Binding-site contacts:
Ligand atom C1 contacts residue TYR170 of chain 1.K at 3.8 Å (hydrophobic).
Ligand atom C2 contacts residue MES1 of chain 1.NA at 3.8 Å.
Ligand atom C1 contacts residue THR1 of chain 1.K at 2.4 Å.
Ligand atom O contacts residue THR1 of chain 1.K at 3.6 Å.
Ligand atom C1 contacts residue SER131 of chain 1.K at 3.8 Å.
Ligand atom CB contacts residue GLY47 of chain 1.K at 3.4 Å.
Ligand atom CD1 contacts residue ALA49 of chain 1.K at 3.8 Å (hydrophobic).
Ligand atom C contacts residue THR21 of chain 1.K at 3.5 Å.
Ligand atom O contacts residue THR21 of chain 1.K at 3.4 Å (h-bond).
Ligand atom C3 contacts residue TYR170 of chain 1.K at 2.9 Å (hydrophobic).
Ligand atom O contacts residue THR21 of chain 1.K at 3.7 Å.
Ligand atom CG contacts residue LYS33 of chain 1.K at 3.8 Å.
Ligand atom N contacts residue GLY47 of chain 1.K at 3.0 Å (h-bond).
Ligand atom C3 contacts residue THR1 of chain 1.K at 2.4 Å.
Ligand atom C2 contacts residue TYR170 of chain 1.K at 3.5 Å (hydrophobic).
Ligand atom CD contacts residue ASP126 of chain 1.L at 3.5 Å.
Ligand atom C contacts residue MES1 of chain 1.NA at 3.7 Å.
Ligand atom CA contacts residue THR21 of chain 1.K at 3.2 Å.
Ligand atom CB contacts residue GLY47 of chain 1.K at 3.9 Å.
Ligand atom O contacts residue MES1 of chain 1.NA at 2.8 Å (h-bond).
Ligand atom O contacts residue GLY47 of chain 1.K at 3.3 Å (h-bond).
Ligand atom O contacts residue THR1 of chain 1.K at 2.2 Å (h-bond).
Ligand atom CG contacts residue THR1 of chain 1.K at 3.7 Å.
Ligand atom O contacts residue ALA20 of chain 1.K at 3.5 Å.
Ligand atom CH3 contacts residue ASP126 of chain 1.L at 3.9 Å.
Ligand atom C2 contacts residue THR1 of chain 1.K at 1.5 Å.
Ligand atom C contacts residue LYS33 of chain 1.K at 3.7 Å.
Ligand atom O contacts residue ALA49 of chain 1.K at 3.5 Å (h-bond).
Ligand atom N contacts residue THR1 of chain 1.K at 3.6 Å.
Ligand atom CB contacts residue THR1 of chain 1.K at 2.7 Å.
Ligand atom C3 contacts residue LYS33 of chain 1.K at 3.6 Å.
Ligand atom CA contacts residue GLY47 of chain 1.K at 3.9 Å.
Ligand atom N contacts residue THR21 of chain 1.K at 2.9 Å (h-bond).
Ligand atom C1 contacts residue MES1 of chain 1.NA at 3.4 Å.
Ligand atom C3 contacts residue ARG19 of chain 1.K at 3.2 Å.
Ligand atom CA contacts residue GLY47 of chain 1.K at 3.2 Å.
Ligand atom CB contacts residue THR21 of chain 1.K at 3.8 Å.
Ligand atom CA contacts residue THR1 of chain 1.K at 2.4 Å.
Ligand atom C contacts residue GLY47 of chain 1.K at 3.4 Å.
Ligand atom C contacts residue THR1 of chain 1.K at 1.4 Å.

Sequence of chain 1.K:
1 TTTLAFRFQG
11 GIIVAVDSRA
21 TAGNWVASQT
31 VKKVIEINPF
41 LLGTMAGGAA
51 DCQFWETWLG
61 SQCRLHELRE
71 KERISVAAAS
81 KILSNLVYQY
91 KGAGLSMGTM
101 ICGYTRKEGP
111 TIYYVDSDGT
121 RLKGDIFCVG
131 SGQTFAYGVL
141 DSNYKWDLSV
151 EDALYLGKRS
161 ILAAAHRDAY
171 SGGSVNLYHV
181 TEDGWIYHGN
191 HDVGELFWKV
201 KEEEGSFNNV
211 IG

The small molecule below binds the protein below.
Small molecule (SMILES): CC(=O)N1CCC[C@H]1C(=O)N[C@@H](C)C(=O)N[C@@H](CC(C)C)[C@@H](O)[C@H](C)CO

Sequence of chain 1.L:
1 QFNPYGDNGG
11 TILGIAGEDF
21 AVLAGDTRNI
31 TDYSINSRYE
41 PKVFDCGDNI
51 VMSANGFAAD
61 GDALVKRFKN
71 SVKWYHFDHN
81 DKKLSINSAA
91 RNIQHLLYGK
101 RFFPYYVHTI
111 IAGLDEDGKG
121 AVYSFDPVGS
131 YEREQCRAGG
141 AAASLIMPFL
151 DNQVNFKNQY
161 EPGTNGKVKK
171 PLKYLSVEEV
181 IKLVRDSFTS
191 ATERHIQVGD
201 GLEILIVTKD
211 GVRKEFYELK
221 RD